Binding-site contacts:
Ligand atom C6 contacts residue PHE156 of chain 1.C at 3.3 Å (hydrophobic).
Ligand atom C2 contacts residue GLU72 of chain 1.C at 3.3 Å.
Ligand atom N9 contacts residue PHE115 of chain 1.C at 4.0 Å.
Ligand atom O5' contacts residue MET104 of chain 1.C at 4.0 Å.
Ligand atom C4 contacts residue PHE156 of chain 1.C at 4.0 Å (hydrophobic).
Ligand atom C2' contacts residue PHE156 of chain 1.C at 4.1 Å (hydrophobic).
Ligand atom C2 contacts residue ARG147 of chain 1.C at 3.4 Å.
Ligand atom O5' contacts residue TYR105 of chain 1.C at 4.1 Å.
Ligand atom O3' contacts residue ILE219 of chain 1.C at 3.7 Å.
Ligand atom N1 contacts residue PHE156 of chain 1.C at 3.7 Å.
Ligand atom N6 contacts residue GLN116 of chain 1.C at 3.4 Å (h-bond).
Ligand atom N6 contacts residue PHE156 of chain 1.C at 3.4 Å.
Ligand atom C2' contacts residue TYR223 of chain 1.C at 3.3 Å (hydrophobic).
Ligand atom C8 contacts residue GLN116 of chain 1.C at 4.0 Å.
Ligand atom C5' contacts residue MET104 of chain 1.C at 3.9 Å (hydrophobic).
Ligand atom C5 contacts residue PHE115 of chain 1.C at 3.9 Å (hydrophobic).
Ligand atom O3' contacts residue TYR105 of chain 1.C at 2.6 Å (h-bond).
Ligand atom N1 contacts residue GLU72 of chain 1.C at 3.5 Å (salt-bridge).
Ligand atom C4' contacts residue TYR105 of chain 1.C at 3.6 Å (hydrophobic).
Ligand atom N1 contacts residue ARG147 of chain 1.C at 4.0 Å.
Ligand atom N7 contacts residue GLN116 of chain 1.C at 3.2 Å (h-bond).
Ligand atom N1 contacts residue ASP152 of chain 1.C at 3.7 Å.
Ligand atom C5 contacts residue PHE156 of chain 1.C at 3.4 Å (hydrophobic).
Ligand atom C8 contacts residue PHE115 of chain 1.C at 3.6 Å (hydrophobic).
Ligand atom O3' contacts residue ILE49 of chain 1.C at 4.1 Å.
Ligand atom N1 contacts residue VAL74 of chain 1.C at 4.2 Å.
Ligand atom N7 contacts residue PHE156 of chain 1.C at 3.4 Å.
Ligand atom C4 contacts residue VAL74 of chain 1.C at 4.1 Å (hydrophobic).
Ligand atom N6 contacts residue ASP152 of chain 1.C at 2.8 Å (salt-bridge).
Ligand atom C6 contacts residue ASP152 of chain 1.C at 3.6 Å.
Ligand atom C2 contacts residue VAL74 of chain 1.C at 3.3 Å (hydrophobic).
Ligand atom C2' contacts residue ILE49 of chain 1.C at 3.6 Å (hydrophobic).
Ligand atom C3' contacts residue TYR105 of chain 1.C at 3.6 Å (hydrophobic).
Ligand atom N7 contacts residue PHE115 of chain 1.C at 3.5 Å.
Ligand atom C3' contacts residue TYR223 of chain 1.C at 3.9 Å (hydrophobic).
Ligand atom N3 contacts residue VAL74 of chain 1.C at 3.2 Å.
Ligand atom O4' contacts residue LEU101 of chain 1.C at 3.9 Å.
Ligand atom C2 contacts residue PHE156 of chain 1.C at 4.0 Å (hydrophobic).
Ligand atom C8 contacts residue PHE156 of chain 1.C at 3.7 Å (hydrophobic).
Ligand atom N9 contacts residue PHE156 of chain 1.C at 4.0 Å.

A protein and the small-molecule ligand that binds it are described below.
Small molecule (SMILES): Nc1ncnc2c1ncn2[C@@H]1C[C@@H](O)[C@H](CO)O1

Sequence of chain 1.C:
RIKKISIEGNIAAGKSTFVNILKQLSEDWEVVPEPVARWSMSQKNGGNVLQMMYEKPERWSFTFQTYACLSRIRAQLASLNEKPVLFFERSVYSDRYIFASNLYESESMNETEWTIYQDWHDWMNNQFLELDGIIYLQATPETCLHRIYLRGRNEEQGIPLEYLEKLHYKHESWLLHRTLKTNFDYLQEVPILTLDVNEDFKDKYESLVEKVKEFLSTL